Sequence of chain 1.A:
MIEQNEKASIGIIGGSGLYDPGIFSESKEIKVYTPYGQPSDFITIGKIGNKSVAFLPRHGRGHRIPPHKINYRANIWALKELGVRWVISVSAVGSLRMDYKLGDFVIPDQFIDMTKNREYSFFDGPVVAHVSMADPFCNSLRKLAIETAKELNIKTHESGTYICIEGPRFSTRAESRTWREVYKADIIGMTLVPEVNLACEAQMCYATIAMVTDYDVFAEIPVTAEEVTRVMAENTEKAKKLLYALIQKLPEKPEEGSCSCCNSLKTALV

Binding-site contacts:
Ligand atom C3' contacts residue SO41 of chain 1.H at 3.5 Å.
Ligand atom C2' contacts residue SO41 of chain 1.H at 3.8 Å.
Ligand atom CS contacts residue SER16 of chain 1.A at 3.6 Å.
Ligand atom O2' contacts residue SO41 of chain 1.H at 2.8 Å (h-bond).
Ligand atom C8 contacts residue ASP214 of chain 1.A at 3.4 Å.
Ligand atom C5 contacts residue ILE188 of chain 1.A at 3.8 Å (hydrophobic).
Ligand atom N7 contacts residue GLY94 of chain 1.A at 3.3 Å (h-bond).
Ligand atom C4' contacts residue SER16 of chain 1.A at 3.8 Å.
Ligand atom C4 contacts residue PHE170 of chain 1.A at 3.8 Å (hydrophobic).
Ligand atom C5 contacts residue ASP214 of chain 1.A at 3.7 Å.
Ligand atom C1' contacts residue ALA92 of chain 1.A at 3.4 Å (hydrophobic).
Ligand atom C6 contacts residue ILE188 of chain 1.A at 3.6 Å (hydrophobic).
Ligand atom N6 contacts residue ASP214 of chain 1.A at 2.9 Å (salt-bridge).
Ligand atom N7 contacts residue ASP214 of chain 1.A at 2.6 Å (salt-bridge).
Ligand atom N3 contacts residue GLY189 of chain 1.A at 3.6 Å.
Ligand atom C8 contacts residue ALA92 of chain 1.A at 3.8 Å (hydrophobic).
Ligand atom O3' contacts residue SO41 of chain 1.H at 2.6 Å (h-bond).
Ligand atom N6 contacts residue GLY94 of chain 1.A at 3.6 Å.
Ligand atom N1 contacts residue ILE188 of chain 1.A at 3.6 Å.
Ligand atom S5' contacts residue HIS130 of chain 1.B at 3.8 Å.
Ligand atom CS contacts residue VAL228 of chain 1.A at 3.8 Å (hydrophobic).
Ligand atom C5 contacts residue PHE170 of chain 1.A at 3.8 Å (hydrophobic).
Ligand atom N6 contacts residue ILE188 of chain 1.A at 3.5 Å.
Ligand atom N1 contacts residue PHE170 of chain 1.A at 3.7 Å.
Ligand atom C5' contacts residue HIS130 of chain 1.B at 3.2 Å.
Ligand atom C8 contacts residue THR213 of chain 1.A at 3.8 Å.
Ligand atom C4' contacts residue SO41 of chain 1.H at 3.6 Å.
Ligand atom C5 contacts residue GLY94 of chain 1.A at 3.6 Å.
Ligand atom N6 contacts residue ASP216 of chain 1.A at 2.9 Å (salt-bridge).
Ligand atom O2' contacts residue MET190 of chain 1.A at 3.0 Å (h-bond).
Ligand atom C2 contacts residue MET190 of chain 1.A at 3.7 Å (hydrophobic).
Ligand atom C8 contacts residue VAL228 of chain 1.A at 3.7 Å (hydrophobic).
Ligand atom N9 contacts residue ALA92 of chain 1.A at 3.7 Å.
Ligand atom O2' contacts residue GLY189 of chain 1.A at 3.8 Å.
Ligand atom C4 contacts residue ILE188 of chain 1.A at 3.8 Å (hydrophobic).
Ligand atom O3' contacts residue HIS59 of chain 1.A at 3.7 Å.
Ligand atom N7 contacts residue VAL93 of chain 1.A at 3.6 Å.
Ligand atom O3' contacts residue PRO67 of chain 1.A at 3.6 Å.
Ligand atom S5' contacts residue VAL228 of chain 1.A at 3.8 Å.
Ligand atom N3 contacts residue MET190 of chain 1.A at 3.6 Å.

The protein below binds the small molecule below.
Small molecule (SMILES): CSC[C@H]1O[C@@H](n2cnc3c(N)ncnc32)[C@H](O)[C@@H]1O

Sequence of chain 1.B:
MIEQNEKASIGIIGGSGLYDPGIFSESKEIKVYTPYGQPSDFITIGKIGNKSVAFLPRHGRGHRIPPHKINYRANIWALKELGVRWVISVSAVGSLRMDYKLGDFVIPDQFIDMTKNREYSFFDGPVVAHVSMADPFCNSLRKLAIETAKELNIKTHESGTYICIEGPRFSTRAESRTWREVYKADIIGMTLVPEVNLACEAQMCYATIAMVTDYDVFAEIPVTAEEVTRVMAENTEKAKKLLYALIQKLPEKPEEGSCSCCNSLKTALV